Sequence of chain 1.B:
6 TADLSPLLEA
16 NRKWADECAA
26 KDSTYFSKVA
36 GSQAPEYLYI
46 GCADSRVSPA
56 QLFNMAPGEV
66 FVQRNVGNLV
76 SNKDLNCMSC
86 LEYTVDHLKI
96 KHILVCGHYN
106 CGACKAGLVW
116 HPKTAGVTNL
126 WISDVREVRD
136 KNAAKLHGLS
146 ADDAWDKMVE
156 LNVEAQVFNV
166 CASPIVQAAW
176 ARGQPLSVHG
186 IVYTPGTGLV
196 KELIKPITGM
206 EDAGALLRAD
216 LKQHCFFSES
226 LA

Binding-site contacts:
Ligand atom N2 contacts residue ALA108 of chain 1.B at 3.6 Å.
Ligand atom S2 contacts residue VAL71 of chain 1.B at 3.6 Å.
Ligand atom N2 contacts residue TYR88 of chain 1.A at 3.0 Å (h-bond).
Ligand atom O3 contacts residue VAL71 of chain 1.B at 3.8 Å.
Ligand atom S1 contacts residue ZN1 of chain 1.H at 3.2 Å.
Ligand atom O2 contacts residue ZN1 of chain 1.H at 3.3 Å.
Ligand atom C4 contacts residue ALA111 of chain 1.B at 3.6 Å (hydrophobic).
Ligand atom N3 contacts residue GOL1 of chain 1.J at 2.7 Å (h-bond).
Ligand atom C4 contacts residue TRP115 of chain 1.B at 3.1 Å (hydrophobic).
Ligand atom S2 contacts residue ALA108 of chain 1.B at 3.4 Å (h-bond).
Ligand atom C2 contacts residue ALA108 of chain 1.B at 3.5 Å (hydrophobic).
Ligand atom O1 contacts residue PHE66 of chain 1.A at 3.1 Å.
Ligand atom N1 contacts residue CYS106 of chain 1.B at 3.6 Å.
Ligand atom N1 contacts residue CYS47 of chain 1.B at 3.7 Å.
Ligand atom C1 contacts residue ALA108 of chain 1.B at 3.4 Å (hydrophobic).
Ligand atom N1 contacts residue GOL1 of chain 1.J at 3.3 Å (h-bond).
Ligand atom N3 contacts residue ALA108 of chain 1.B at 3.7 Å.
Ligand atom O2 contacts residue CYS47 of chain 1.B at 3.2 Å (h-bond).
Ligand atom N1 contacts residue ZN1 of chain 1.H at 2.1 Å.
Ligand atom C3 contacts residue TYR88 of chain 1.A at 3.9 Å (hydrophobic).
Ligand atom N1 contacts residue HIS103 of chain 1.B at 3.3 Å (h-bond).
Ligand atom N3 contacts residue TYR88 of chain 1.A at 3.4 Å (h-bond).
Ligand atom C4 contacts residue THR123 of chain 1.B at 3.8 Å.
Ligand atom C2 contacts residue GLY107 of chain 1.B at 3.4 Å.
Ligand atom N3 contacts residue GLY107 of chain 1.B at 3.3 Å.
Ligand atom C2 contacts residue TYR88 of chain 1.A at 3.3 Å (hydrophobic).
Ligand atom N4 contacts residue TYR88 of chain 1.A at 3.2 Å.
Ligand atom O3 contacts residue THR123 of chain 1.B at 3.3 Å.
Ligand atom C1 contacts residue GOL1 of chain 1.J at 3.7 Å.
Ligand atom O1 contacts residue ASP49 of chain 1.B at 3.4 Å.
Ligand atom O3 contacts residue ALA108 of chain 1.B at 3.8 Å.
Ligand atom N2 contacts residue GLY107 of chain 1.B at 3.2 Å.
Ligand atom N1 contacts residue GLY107 of chain 1.B at 3.6 Å (h-bond).
Ligand atom C1 contacts residue TYR88 of chain 1.A at 3.7 Å (hydrophobic).
Ligand atom S1 contacts residue CYS47 of chain 1.B at 3.8 Å.
Ligand atom N2 contacts residue GOL1 of chain 1.J at 3.7 Å.
Ligand atom N1 contacts residue ASP49 of chain 1.B at 3.0 Å (salt-bridge).
Ligand atom O2 contacts residue VAL71 of chain 1.B at 3.7 Å.
Ligand atom O1 contacts residue GLN38 of chain 1.A at 2.9 Å (h-bond).
Ligand atom N4 contacts residue GLY107 of chain 1.B at 3.6 Å (h-bond).

Sequence of chain 1.A:
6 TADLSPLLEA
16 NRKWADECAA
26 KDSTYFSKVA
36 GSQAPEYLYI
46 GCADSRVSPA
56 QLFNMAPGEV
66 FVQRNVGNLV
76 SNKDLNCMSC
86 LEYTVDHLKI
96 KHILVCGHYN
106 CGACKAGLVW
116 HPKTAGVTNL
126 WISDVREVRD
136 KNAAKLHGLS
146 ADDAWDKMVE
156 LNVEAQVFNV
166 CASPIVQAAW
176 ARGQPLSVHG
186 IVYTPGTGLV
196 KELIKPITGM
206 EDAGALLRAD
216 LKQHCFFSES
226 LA

A protein and the small-molecule ligand that binds it are described below.
Small molecule (SMILES): CC(=O)Nc1nnc(S(N)(=O)=O)s1